Binding-site contacts:
Ligand atom C1 contacts residue ASN134 of chain 3.A at 1.5 Å.
Ligand atom C3 contacts residue ASN134 of chain 3.A at 3.2 Å.
Ligand atom C4 contacts residue LYS90 of chain 3.B at 4.1 Å.
Ligand atom C7 contacts residue ASN134 of chain 3.A at 3.2 Å.
Ligand atom O3 contacts residue ASN134 of chain 3.A at 4.5 Å.
Ligand atom C6 contacts residue ASN134 of chain 3.A at 4.3 Å.
Ligand atom C6 contacts residue LYS90 of chain 3.B at 3.8 Å.
Ligand atom O5 contacts residue ASN134 of chain 3.A at 2.4 Å (h-bond).
Ligand atom O4 contacts residue LYS90 of chain 3.B at 3.1 Å (salt-bridge).
Ligand atom C2 contacts residue ASN134 of chain 3.A at 2.5 Å.
Ligand atom O3 contacts residue LYS90 of chain 3.B at 3.0 Å (salt-bridge).
Ligand atom N2 contacts residue ASN134 of chain 3.A at 2.9 Å (h-bond).
Ligand atom O7 contacts residue ASN134 of chain 3.A at 2.9 Å (h-bond).
Ligand atom O3 contacts residue GLN33 of chain 3.B at 3.3 Å (h-bond).
Ligand atom C5 contacts residue ASN134 of chain 3.A at 3.0 Å.
Ligand atom C3 contacts residue GLN33 of chain 3.B at 4.0 Å.
Ligand atom C3 contacts residue LYS90 of chain 3.B at 4.0 Å.
Ligand atom C4 contacts residue ASN134 of chain 3.A at 3.7 Å.

Sequence of chain 3.A:
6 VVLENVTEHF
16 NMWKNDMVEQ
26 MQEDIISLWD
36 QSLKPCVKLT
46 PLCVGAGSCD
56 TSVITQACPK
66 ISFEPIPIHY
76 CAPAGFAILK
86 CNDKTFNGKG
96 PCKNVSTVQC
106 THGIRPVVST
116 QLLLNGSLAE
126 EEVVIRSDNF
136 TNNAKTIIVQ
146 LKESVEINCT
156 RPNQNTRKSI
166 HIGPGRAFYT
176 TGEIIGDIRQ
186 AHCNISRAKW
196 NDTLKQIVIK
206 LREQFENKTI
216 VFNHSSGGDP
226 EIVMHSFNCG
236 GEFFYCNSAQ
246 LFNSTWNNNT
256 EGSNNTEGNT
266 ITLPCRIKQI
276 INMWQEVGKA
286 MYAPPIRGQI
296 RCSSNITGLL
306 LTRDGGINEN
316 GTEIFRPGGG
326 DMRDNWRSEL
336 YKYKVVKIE

Sequence of chain 3.B:
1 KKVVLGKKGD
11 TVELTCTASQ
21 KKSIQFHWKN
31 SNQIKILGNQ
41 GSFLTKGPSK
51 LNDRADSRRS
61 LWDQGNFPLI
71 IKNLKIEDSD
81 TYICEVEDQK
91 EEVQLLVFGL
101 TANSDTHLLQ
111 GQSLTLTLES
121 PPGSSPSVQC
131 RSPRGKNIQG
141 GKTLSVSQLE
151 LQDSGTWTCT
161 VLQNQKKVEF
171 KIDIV

A small-molecule ligand and the protein it binds are described below.
Small molecule (SMILES): CC(=O)N[C@H]1CO[C@H](CO[C@@H]2O[C@@H](C)[C@@H](O)[C@@H](O)[C@@H]2O)[C@@H](O)[C@@H]1O